The small molecule below binds the protein below.
Small molecule (SMILES): O=C(Nc1ccc(F)cc1F)N1CCCC1

Sequence of chain 1.E:
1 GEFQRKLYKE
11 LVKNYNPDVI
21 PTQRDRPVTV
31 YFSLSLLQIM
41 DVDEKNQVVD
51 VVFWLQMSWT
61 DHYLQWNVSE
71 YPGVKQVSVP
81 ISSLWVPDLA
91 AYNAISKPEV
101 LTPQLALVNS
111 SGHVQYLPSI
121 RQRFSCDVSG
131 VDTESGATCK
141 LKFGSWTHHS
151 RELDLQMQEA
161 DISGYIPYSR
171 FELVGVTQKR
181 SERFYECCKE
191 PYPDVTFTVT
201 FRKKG

Sequence of chain 1.D:
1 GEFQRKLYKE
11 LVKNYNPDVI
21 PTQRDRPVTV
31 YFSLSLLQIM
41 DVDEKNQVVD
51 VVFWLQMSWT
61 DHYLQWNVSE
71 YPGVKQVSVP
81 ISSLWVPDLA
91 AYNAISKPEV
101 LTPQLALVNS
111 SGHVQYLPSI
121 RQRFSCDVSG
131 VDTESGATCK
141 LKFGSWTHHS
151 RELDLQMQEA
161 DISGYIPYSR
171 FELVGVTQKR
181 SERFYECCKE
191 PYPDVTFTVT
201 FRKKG

Binding-site contacts:
Ligand atom C13 contacts residue SER83 of chain 1.E at 3.6 Å.
Ligand atom C06 contacts residue ASP18 of chain 1.D at 3.3 Å.
Ligand atom O01 contacts residue VAL79 of chain 1.E at 3.5 Å.
Ligand atom C15 contacts residue LEU11 of chain 1.E at 3.9 Å (hydrophobic).
Ligand atom C09 contacts residue VAL77 of chain 1.E at 3.6 Å (hydrophobic).
Ligand atom C07 contacts residue VAL19 of chain 1.D at 4.0 Å (hydrophobic).
Ligand atom C02 contacts residue VAL79 of chain 1.E at 3.7 Å (hydrophobic).
Ligand atom C06 contacts residue VAL77 of chain 1.E at 4.1 Å (hydrophobic).
Ligand atom C04 contacts residue TYR8 of chain 1.E at 3.8 Å (hydrophobic).
Ligand atom F11 contacts residue LEU11 of chain 1.E at 4.0 Å.
Ligand atom F08 contacts residue ASP18 of chain 1.D at 4.1 Å.
Ligand atom N03 contacts residue VAL79 of chain 1.E at 4.1 Å.
Ligand atom F11 contacts residue TYR8 of chain 1.E at 3.1 Å.
Ligand atom C05 contacts residue ASP18 of chain 1.D at 4.1 Å.
Ligand atom C09 contacts residue GLN4 of chain 1.E at 3.5 Å.
Ligand atom O01 contacts residue TYR8 of chain 1.E at 3.7 Å.
Ligand atom F08 contacts residue VAL19 of chain 1.D at 3.8 Å.
Ligand atom F11 contacts residue LEU7 of chain 1.E at 3.7 Å.
Ligand atom C05 contacts residue SER78 of chain 1.E at 3.4 Å.
Ligand atom C02 contacts residue TYR8 of chain 1.E at 3.7 Å (hydrophobic).
Ligand atom C16 contacts residue LEU11 of chain 1.E at 3.6 Å (hydrophobic).
Ligand atom C13 contacts residue VAL12 of chain 1.E at 4.1 Å (hydrophobic).
Ligand atom C10 contacts residue GLN4 of chain 1.E at 4.1 Å.
Ligand atom C04 contacts residue VAL77 of chain 1.E at 4.0 Å (hydrophobic).
Ligand atom C15 contacts residue LEU64 of chain 1.E at 3.8 Å (hydrophobic).
Ligand atom C07 contacts residue ASP18 of chain 1.D at 4.1 Å.
Ligand atom N12 contacts residue VAL79 of chain 1.E at 3.9 Å.
Ligand atom C10 contacts residue TYR8 of chain 1.E at 3.8 Å (hydrophobic).
Ligand atom N03 contacts residue TYR8 of chain 1.E at 3.7 Å.
Ligand atom C13 contacts residue VAL79 of chain 1.E at 3.9 Å (hydrophobic).
Ligand atom F11 contacts residue GLN4 of chain 1.E at 4.0 Å.
Ligand atom C06 contacts residue SER78 of chain 1.E at 3.2 Å.
Ligand atom F08 contacts residue VAL77 of chain 1.E at 4.0 Å.
Ligand atom C14 contacts residue VAL12 of chain 1.E at 3.9 Å (hydrophobic).
Ligand atom C14 contacts residue SER83 of chain 1.E at 3.8 Å.
Ligand atom C07 contacts residue VAL77 of chain 1.E at 3.7 Å (hydrophobic).
Ligand atom C05 contacts residue VAL79 of chain 1.E at 4.1 Å (hydrophobic).
Ligand atom C14 contacts residue TYR15 of chain 1.E at 4.1 Å (hydrophobic).
Ligand atom C10 contacts residue VAL77 of chain 1.E at 3.9 Å (hydrophobic).
Ligand atom F08 contacts residue GLN4 of chain 1.E at 3.5 Å.